Sequence of chain 2.A:
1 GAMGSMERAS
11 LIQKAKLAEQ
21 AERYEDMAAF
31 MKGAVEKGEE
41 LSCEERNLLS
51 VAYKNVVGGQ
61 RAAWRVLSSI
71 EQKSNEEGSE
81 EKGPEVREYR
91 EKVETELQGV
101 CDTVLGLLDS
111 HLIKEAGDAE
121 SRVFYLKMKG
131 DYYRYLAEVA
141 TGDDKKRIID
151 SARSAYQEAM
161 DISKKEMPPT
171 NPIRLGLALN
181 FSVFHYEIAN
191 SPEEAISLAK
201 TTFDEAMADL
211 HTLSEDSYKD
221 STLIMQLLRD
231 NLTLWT

Binding-site contacts:
Ligand atom C contacts residue S0U1 of chain 2.F at 3.9 Å.
Ligand atom P contacts residue TYR135 of chain 2.A at 3.8 Å.
Ligand atom N contacts residue ASN231 of chain 2.A at 2.9 Å (h-bond).
Ligand atom O3P contacts residue TYR135 of chain 2.A at 2.6 Å (h-bond).
Ligand atom CB contacts residue ASN231 of chain 2.A at 3.7 Å.
Ligand atom O contacts residue LEU179 of chain 2.A at 3.5 Å.
Ligand atom CB contacts residue ASN231 of chain 2.A at 3.6 Å.
Ligand atom O contacts residue LYS127 of chain 2.A at 2.8 Å (salt-bridge).
Ligand atom CA contacts residue LEU179 of chain 2.A at 3.8 Å (hydrophobic).
Ligand atom CA contacts residue ASN231 of chain 2.A at 3.6 Å.
Ligand atom CG1 contacts residue LEU179 of chain 2.A at 3.8 Å (hydrophobic).
Ligand atom CG2 contacts residue GLY176 of chain 2.A at 3.6 Å.
Ligand atom CB contacts residue VAL183 of chain 2.A at 3.9 Å (hydrophobic).
Ligand atom CA contacts residue ASN231 of chain 2.A at 3.8 Å.
Ligand atom O1P contacts residue LYS54 of chain 2.A at 3.3 Å (salt-bridge).
Ligand atom CG1 contacts residue LEU227 of chain 2.A at 3.4 Å (hydrophobic).
Ligand atom O2P contacts residue ARG61 of chain 2.A at 2.9 Å (salt-bridge).
Ligand atom O3P contacts residue ARG134 of chain 2.A at 2.9 Å (salt-bridge).
Ligand atom CA contacts residue ASN180 of chain 2.A at 3.2 Å.
Ligand atom C contacts residue ASN180 of chain 2.A at 3.6 Å.
Ligand atom CG contacts residue VAL183 of chain 2.A at 3.8 Å (hydrophobic).
Ligand atom C contacts residue LYS127 of chain 2.A at 3.7 Å.
Ligand atom C contacts residue ASN231 of chain 2.A at 3.7 Å.
Ligand atom P contacts residue ARG134 of chain 2.A at 3.8 Å.
Ligand atom N contacts residue ASN180 of chain 2.A at 3.0 Å (h-bond).
Ligand atom O contacts residue ASN231 of chain 2.A at 3.0 Å (h-bond).
Ligand atom CG2 contacts residue VAL183 of chain 2.A at 3.7 Å (hydrophobic).
Ligand atom CB contacts residue TRP235 of chain 2.A at 3.9 Å (hydrophobic).
Ligand atom CG2 contacts residue ASN180 of chain 2.A at 3.6 Å.
Ligand atom CG2 contacts residue ARG134 of chain 2.A at 3.8 Å.
Ligand atom O contacts residue VAL183 of chain 2.A at 3.5 Å.
Ligand atom O contacts residue LYS54 of chain 2.A at 3.7 Å.
Ligand atom O contacts residue ASN180 of chain 2.A at 2.8 Å (h-bond).
Ligand atom O1P contacts residue ARG61 of chain 2.A at 3.0 Å (salt-bridge).
Ligand atom CB contacts residue ASN180 of chain 2.A at 3.2 Å.
Ligand atom P contacts residue ARG61 of chain 2.A at 3.7 Å.
Ligand atom OXT contacts residue S0U1 of chain 2.F at 3.1 Å.
Ligand atom OXT contacts residue LYS54 of chain 2.A at 3.8 Å.
Ligand atom O2P contacts residue ARG134 of chain 2.A at 2.8 Å (salt-bridge).
Ligand atom N contacts residue LEU179 of chain 2.A at 3.9 Å.

This small molecule binds to this protein.
Small molecule (SMILES): CC(C)[C@H](NC(=O)[C@@H](NC(=O)[C@H](C)NC(=O)[C@@H]1CCCN1C(=O)[C@@H](N)Cc1ccccc1)[C@@H](C)OP(=O)(O)O)C(=O)O